The small molecule below binds the protein below.
Small molecule (SMILES): CC(=O)N[C@@H]1[C@@H](O)[C@H](O)[C@@H](CO)O[C@H]1O

Sequence of chain 1.A:
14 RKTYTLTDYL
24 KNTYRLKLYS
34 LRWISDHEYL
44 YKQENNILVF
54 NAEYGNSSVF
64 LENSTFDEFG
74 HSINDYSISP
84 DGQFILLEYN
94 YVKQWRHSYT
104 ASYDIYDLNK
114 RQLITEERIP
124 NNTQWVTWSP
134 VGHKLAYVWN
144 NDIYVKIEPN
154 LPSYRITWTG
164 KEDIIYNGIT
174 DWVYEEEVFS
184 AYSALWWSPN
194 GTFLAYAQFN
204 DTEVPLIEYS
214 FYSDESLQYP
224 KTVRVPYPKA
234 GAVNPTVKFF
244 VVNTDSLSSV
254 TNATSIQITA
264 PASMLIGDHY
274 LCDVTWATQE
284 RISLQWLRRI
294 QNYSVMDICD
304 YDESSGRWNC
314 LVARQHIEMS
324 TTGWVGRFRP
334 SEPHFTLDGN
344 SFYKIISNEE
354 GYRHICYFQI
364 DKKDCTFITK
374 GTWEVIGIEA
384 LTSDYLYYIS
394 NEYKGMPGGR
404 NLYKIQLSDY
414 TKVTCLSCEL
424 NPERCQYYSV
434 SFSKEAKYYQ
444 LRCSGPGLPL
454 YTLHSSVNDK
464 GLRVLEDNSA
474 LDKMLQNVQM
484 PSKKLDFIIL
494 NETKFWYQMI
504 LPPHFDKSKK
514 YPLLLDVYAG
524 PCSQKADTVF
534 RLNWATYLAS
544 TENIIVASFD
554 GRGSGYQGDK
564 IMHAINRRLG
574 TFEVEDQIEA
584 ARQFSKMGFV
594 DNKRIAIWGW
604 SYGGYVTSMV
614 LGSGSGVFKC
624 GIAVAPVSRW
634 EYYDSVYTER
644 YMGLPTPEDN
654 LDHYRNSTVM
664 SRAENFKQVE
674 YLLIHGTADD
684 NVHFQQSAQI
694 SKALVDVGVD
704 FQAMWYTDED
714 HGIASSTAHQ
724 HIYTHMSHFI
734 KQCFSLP

Binding-site contacts:
Ligand atom C1 contacts residue GLN282 of chain 1.A at 4.2 Å.
Ligand atom C4 contacts residue ASN193 of chain 1.A at 4.4 Å.
Ligand atom C4 contacts residue THR195 of chain 1.A at 4.3 Å.
Ligand atom C5 contacts residue ASN193 of chain 1.A at 3.8 Å.
Ligand atom C3 contacts residue ASN193 of chain 1.A at 4.0 Å.
Ligand atom C6 contacts residue THR195 of chain 1.A at 4.2 Å.
Ligand atom C7 contacts residue ASN193 of chain 1.A at 3.7 Å.
Ligand atom O5 contacts residue ASN193 of chain 1.A at 2.5 Å (h-bond).
Ligand atom O5 contacts residue THR195 of chain 1.A at 3.4 Å (h-bond).
Ligand atom C1 contacts residue THR195 of chain 1.A at 3.2 Å.
Ligand atom O5 contacts residue GLN282 of chain 1.A at 3.6 Å.
Ligand atom O6 contacts residue GLU283 of chain 1.A at 3.0 Å (salt-bridge).
Ligand atom C3 contacts residue THR195 of chain 1.A at 4.3 Å.
Ligand atom C6 contacts residue GLN282 of chain 1.A at 4.2 Å.
Ligand atom O6 contacts residue GLN282 of chain 1.A at 3.8 Å.
Ligand atom C6 contacts residue GLU283 of chain 1.A at 3.6 Å.
Ligand atom C5 contacts residue THR195 of chain 1.A at 3.3 Å.
Ligand atom N2 contacts residue ASN193 of chain 1.A at 2.9 Å (h-bond).
Ligand atom C6 contacts residue PHE196 of chain 1.A at 4.3 Å (hydrophobic).
Ligand atom C2 contacts residue THR195 of chain 1.A at 4.3 Å.
Ligand atom O7 contacts residue ASN193 of chain 1.A at 4.3 Å.
Ligand atom C2 contacts residue ASN193 of chain 1.A at 2.6 Å.
Ligand atom C1 contacts residue ASN193 of chain 1.A at 1.6 Å.